Sequence of chain 1.F:
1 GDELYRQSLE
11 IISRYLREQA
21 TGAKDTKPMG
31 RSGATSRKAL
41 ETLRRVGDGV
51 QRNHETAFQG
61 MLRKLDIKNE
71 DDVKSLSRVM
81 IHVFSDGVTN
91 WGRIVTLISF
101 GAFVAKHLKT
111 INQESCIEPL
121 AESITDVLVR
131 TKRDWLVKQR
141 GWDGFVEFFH

Binding-site contacts:
Ligand atom CAL contacts residue PHE84 of chain 1.F at 3.5 Å (hydrophobic).
Ligand atom OAD contacts residue ARG93 of chain 1.F at 3.5 Å (salt-bridge).
Ligand atom CL1 contacts residue MET80 of chain 1.F at 3.7 Å.
Ligand atom NAO contacts residue VAL83 of chain 1.F at 3.5 Å.
Ligand atom CAV contacts residue PHE100 of chain 1.F at 3.6 Å (hydrophobic).
Ligand atom OAC contacts residue ARG93 of chain 1.F at 2.7 Å (salt-bridge).
Ligand atom CAV contacts residue MET80 of chain 1.F at 3.2 Å (hydrophobic).
Ligand atom CAQ contacts residue ARG93 of chain 1.F at 3.6 Å.
Ligand atom CAW contacts residue VAL83 of chain 1.F at 3.5 Å (hydrophobic).
Ligand atom CAU contacts residue LEU97 of chain 1.F at 3.8 Å (hydrophobic).
Ligand atom CAI contacts residue MET80 of chain 1.F at 3.9 Å (hydrophobic).
Ligand atom CAG contacts residue MET61 of chain 1.F at 3.9 Å (hydrophobic).
Ligand atom CAM contacts residue PHE84 of chain 1.F at 3.8 Å (hydrophobic).
Ligand atom CAB contacts residue GLY101 of chain 1.F at 3.8 Å.
Ligand atom CAS contacts residue MET80 of chain 1.F at 3.6 Å (hydrophobic).
Ligand atom CAN contacts residue LEU97 of chain 1.F at 3.7 Å (hydrophobic).
Ligand atom OAP contacts residue LEU97 of chain 1.F at 3.5 Å.
Ligand atom CAJ contacts residue LEU97 of chain 1.F at 3.5 Å (hydrophobic).
Ligand atom CAQ contacts residue VAL83 of chain 1.F at 3.7 Å (hydrophobic).
Ligand atom CAX contacts residue THR96 of chain 1.F at 3.8 Å.
Ligand atom CAM contacts residue LEU97 of chain 1.F at 3.8 Å (hydrophobic).
Ligand atom CAN contacts residue THR96 of chain 1.F at 3.8 Å.
Ligand atom CAR contacts residue MET80 of chain 1.F at 3.4 Å (hydrophobic).
Ligand atom CAG contacts residue PHE100 of chain 1.F at 3.7 Å (hydrophobic).
Ligand atom CAZ contacts residue THR96 of chain 1.F at 3.8 Å.
Ligand atom CAS contacts residue PHE100 of chain 1.F at 3.4 Å (hydrophobic).
Ligand atom CAT contacts residue PHE58 of chain 1.F at 3.9 Å (hydrophobic).
Ligand atom CAM contacts residue VAL83 of chain 1.F at 3.8 Å (hydrophobic).
Ligand atom CAJ contacts residue PHE100 of chain 1.F at 3.5 Å (hydrophobic).
Ligand atom CAU contacts residue PHE100 of chain 1.F at 3.8 Å (hydrophobic).
Ligand atom OAC contacts residue VAL83 of chain 1.F at 3.4 Å (h-bond).
Ligand atom CAL contacts residue LEU97 of chain 1.F at 3.9 Å (hydrophobic).
Ligand atom CL2 contacts residue MET61 of chain 1.F at 3.5 Å.
Ligand atom CAK contacts residue MET61 of chain 1.F at 3.8 Å (hydrophobic).
Ligand atom CL2 contacts residue ALA57 of chain 1.F at 3.4 Å.
Ligand atom CAY contacts residue VAL83 of chain 1.F at 3.8 Å (hydrophobic).
Ligand atom CAG contacts residue PHE58 of chain 1.F at 3.5 Å (hydrophobic).
Ligand atom CL2 contacts residue PHE58 of chain 1.F at 3.6 Å.
Ligand atom CAX contacts residue VAL83 of chain 1.F at 3.7 Å (hydrophobic).
Ligand atom CAT contacts residue MET61 of chain 1.F at 3.4 Å (hydrophobic).

This protein binds this small molecule.
Small molecule (SMILES): Cc1cc(OCCCc2c(C(=O)O)[nH]c3cc(Cl)ccc23)cc(C)c1Cl